Binding-site contacts:
Ligand atom C18 contacts residue ASP157 of chain 1.A at 3.5 Å.
Ligand atom C25 contacts residue VAL124 of chain 1.A at 3.4 Å (hydrophobic).
Ligand atom CL3 contacts residue TRP147 of chain 1.A at 3.7 Å.
Ligand atom N17 contacts residue TYR201 of chain 1.A at 3.0 Å (h-bond).
Ligand atom C22 contacts residue ASP126 of chain 1.A at 3.8 Å.
Ligand atom C31 contacts residue TRP147 of chain 1.A at 3.5 Å (hydrophobic).
Ligand atom C34 contacts residue TRP184 of chain 1.A at 3.7 Å (hydrophobic).
Ligand atom C21 contacts residue ASP126 of chain 1.A at 3.7 Å.
Ligand atom C15 contacts residue GLU129 of chain 1.A at 3.5 Å.
Ligand atom N17 contacts residue GLU129 of chain 1.A at 2.8 Å (salt-bridge).
Ligand atom N09 contacts residue TRP147 of chain 1.A at 3.6 Å.
Ligand atom C18 contacts residue GLU129 of chain 1.A at 3.8 Å.
Ligand atom C18 contacts residue GLY158 of chain 1.A at 3.5 Å.
Ligand atom C16 contacts residue ASP157 of chain 1.A at 3.7 Å.
Ligand atom C27 contacts residue TYR201 of chain 1.A at 3.6 Å (hydrophobic).
Ligand atom C01 contacts residue HIS87 of chain 1.A at 3.4 Å.
Ligand atom C18 contacts residue TYR201 of chain 1.A at 3.1 Å (hydrophobic).
Ligand atom CL3 contacts residue LEU45 of chain 1.A at 3.2 Å.
Ligand atom CL6 contacts residue TRP184 of chain 1.A at 3.7 Å.
Ligand atom C06 contacts residue TRP147 of chain 1.A at 3.3 Å (hydrophobic).
Ligand atom C26 contacts residue GLU129 of chain 1.A at 3.1 Å.
Ligand atom C19 contacts residue GLY158 of chain 1.A at 3.7 Å.
Ligand atom C32 contacts residue TRP147 of chain 1.A at 3.6 Å (hydrophobic).
Ligand atom C25 contacts residue GLU129 of chain 1.A at 3.3 Å.
Ligand atom C37 contacts residue GLU129 of chain 1.A at 3.6 Å.
Ligand atom C07 contacts residue TRP147 of chain 1.A at 3.7 Å (hydrophobic).
Ligand atom C14 contacts residue GLY148 of chain 1.A at 3.7 Å.
Ligand atom C27 contacts residue GLU129 of chain 1.A at 3.1 Å.
Ligand atom C13 contacts residue GLY148 of chain 1.A at 3.5 Å.
Ligand atom C28 contacts residue GLY148 of chain 1.A at 3.8 Å.
Ligand atom CL6 contacts residue LEU133 of chain 1.A at 3.7 Å.
Ligand atom C35 contacts residue MET119 of chain 1.A at 3.6 Å (hydrophobic).
Ligand atom C34 contacts residue MET119 of chain 1.A at 3.6 Å (hydrophobic).
Ligand atom C19 contacts residue TYR201 of chain 1.A at 3.7 Å (hydrophobic).
Ligand atom C16 contacts residue TYR201 of chain 1.A at 3.4 Å (hydrophobic).
Ligand atom C10 contacts residue GLY148 of chain 1.A at 3.4 Å.
Ligand atom N29 contacts residue VAL124 of chain 1.A at 3.8 Å.
Ligand atom O24 contacts residue ASP126 of chain 1.A at 2.8 Å (salt-bridge).
Ligand atom O24 contacts residue THR125 of chain 1.A at 3.4 Å.
Ligand atom C16 contacts residue GLU129 of chain 1.A at 3.6 Å.

Sequence of chain 1.A:
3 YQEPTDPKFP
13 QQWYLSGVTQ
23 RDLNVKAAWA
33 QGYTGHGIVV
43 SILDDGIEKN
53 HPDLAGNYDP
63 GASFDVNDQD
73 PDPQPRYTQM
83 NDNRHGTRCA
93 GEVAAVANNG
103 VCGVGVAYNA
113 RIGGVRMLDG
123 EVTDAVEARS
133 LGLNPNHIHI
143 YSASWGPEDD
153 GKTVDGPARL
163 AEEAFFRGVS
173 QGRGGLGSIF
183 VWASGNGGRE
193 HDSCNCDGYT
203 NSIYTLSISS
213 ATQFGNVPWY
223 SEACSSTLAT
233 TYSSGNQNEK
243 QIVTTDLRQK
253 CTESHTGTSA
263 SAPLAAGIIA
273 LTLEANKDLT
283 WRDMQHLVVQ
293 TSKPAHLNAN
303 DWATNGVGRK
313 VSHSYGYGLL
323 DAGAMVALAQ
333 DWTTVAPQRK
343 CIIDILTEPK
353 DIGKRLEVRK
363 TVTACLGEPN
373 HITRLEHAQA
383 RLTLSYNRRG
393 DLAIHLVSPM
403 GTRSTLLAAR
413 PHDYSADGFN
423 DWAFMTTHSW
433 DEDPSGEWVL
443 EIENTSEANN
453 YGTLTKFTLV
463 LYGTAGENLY

A small-molecule ligand and the protein it binds are described below.
Small molecule (SMILES): CN1CCN(c2ncc(Oc3cc(CN4CCC(CC(=O)O)CC4)cc(-c4cc(Cl)cc(Cl)c4)n3)cn2)CC1